Sequence of chain 1.C:
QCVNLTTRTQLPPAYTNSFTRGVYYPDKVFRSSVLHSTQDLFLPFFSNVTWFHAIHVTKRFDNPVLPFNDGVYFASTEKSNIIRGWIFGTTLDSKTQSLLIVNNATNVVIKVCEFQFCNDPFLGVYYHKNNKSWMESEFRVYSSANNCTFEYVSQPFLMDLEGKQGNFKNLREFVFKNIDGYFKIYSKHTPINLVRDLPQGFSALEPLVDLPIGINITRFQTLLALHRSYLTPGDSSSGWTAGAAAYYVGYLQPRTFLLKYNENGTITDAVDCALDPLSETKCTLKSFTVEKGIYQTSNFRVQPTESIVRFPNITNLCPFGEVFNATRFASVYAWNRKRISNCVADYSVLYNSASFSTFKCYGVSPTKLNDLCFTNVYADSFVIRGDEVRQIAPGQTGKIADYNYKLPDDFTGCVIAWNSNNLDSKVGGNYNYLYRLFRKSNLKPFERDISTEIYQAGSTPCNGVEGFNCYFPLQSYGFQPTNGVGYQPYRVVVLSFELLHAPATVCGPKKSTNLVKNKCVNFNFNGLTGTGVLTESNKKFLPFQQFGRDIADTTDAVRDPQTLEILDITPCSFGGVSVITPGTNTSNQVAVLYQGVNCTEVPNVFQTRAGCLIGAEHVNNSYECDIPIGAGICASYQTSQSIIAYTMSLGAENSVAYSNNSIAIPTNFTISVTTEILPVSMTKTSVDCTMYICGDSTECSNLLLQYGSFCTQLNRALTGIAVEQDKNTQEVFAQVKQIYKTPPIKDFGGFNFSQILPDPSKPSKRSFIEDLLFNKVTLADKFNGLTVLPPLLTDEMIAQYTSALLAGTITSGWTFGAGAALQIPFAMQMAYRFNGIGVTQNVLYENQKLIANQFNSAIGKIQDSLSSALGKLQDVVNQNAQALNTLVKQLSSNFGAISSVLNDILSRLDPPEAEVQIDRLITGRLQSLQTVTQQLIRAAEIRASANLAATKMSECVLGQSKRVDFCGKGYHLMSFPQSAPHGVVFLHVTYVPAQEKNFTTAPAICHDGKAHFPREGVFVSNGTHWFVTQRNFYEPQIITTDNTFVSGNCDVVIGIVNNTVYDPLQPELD

The small molecule below binds the protein below.
Small molecule (SMILES): CC(=O)N[C@@H]1[C@@H](O)[C@H](O)[C@@H](CO)O[C@H]1O

Binding-site contacts:
Ligand atom C2 contacts residue ASN265 of chain 1.C at 2.5 Å.
Ligand atom C1 contacts residue ASN265 of chain 1.C at 1.4 Å.
Ligand atom C5 contacts residue ASN265 of chain 1.C at 3.7 Å.
Ligand atom C7 contacts residue ASN265 of chain 1.C at 3.5 Å.
Ligand atom C3 contacts residue ASN265 of chain 1.C at 3.8 Å.
Ligand atom O7 contacts residue ASN265 of chain 1.C at 3.8 Å.
Ligand atom N2 contacts residue ASN265 of chain 1.C at 2.9 Å (h-bond).
Ligand atom C6 contacts residue THR139 of chain 1.C at 3.8 Å.
Ligand atom O6 contacts residue THR139 of chain 1.C at 4.5 Å.
Ligand atom O5 contacts residue THR139 of chain 1.C at 4.4 Å.
Ligand atom C4 contacts residue ASN265 of chain 1.C at 4.3 Å.
Ligand atom O5 contacts residue ASN265 of chain 1.C at 2.5 Å (h-bond).